Sequence of chain 3.B:
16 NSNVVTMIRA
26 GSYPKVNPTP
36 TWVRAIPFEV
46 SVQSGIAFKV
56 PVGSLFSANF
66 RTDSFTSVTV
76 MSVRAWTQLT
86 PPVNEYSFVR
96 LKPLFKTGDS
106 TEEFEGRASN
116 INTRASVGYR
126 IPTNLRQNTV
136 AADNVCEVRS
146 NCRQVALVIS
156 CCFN

Sequence of chain 2.B:
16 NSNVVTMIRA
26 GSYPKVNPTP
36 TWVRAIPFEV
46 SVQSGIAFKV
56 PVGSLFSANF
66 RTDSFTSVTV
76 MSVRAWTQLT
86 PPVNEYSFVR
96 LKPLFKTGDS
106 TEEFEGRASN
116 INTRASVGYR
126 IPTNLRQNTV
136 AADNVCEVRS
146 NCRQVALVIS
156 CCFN

A small-molecule ligand and the protein it binds are described below.
Small molecule (SMILES): CO[P](=O)(O)O[C@H]1[C@@H](O)[C@H](n2ccc(=O)[nH]c2=O)O[C@@H]1COP(=O)(O)O

Binding-site contacts:
Ligand atom P contacts residue ILE23 of chain 2.B at 4.2 Å.
Ligand atom C5' contacts residue ARG125 of chain 3.B at 4.3 Å.
Ligand atom O2 contacts residue ARG125 of chain 3.B at 4.1 Å.
Ligand atom C5' contacts residue MET76 of chain 3.B at 4.2 Å (hydrophobic).
Ligand atom C2' contacts residue ARG125 of chain 3.B at 3.8 Å.
Ligand atom O5' contacts residue ARG125 of chain 3.B at 3.2 Å (salt-bridge).
Ligand atom OP3 contacts residue ARG125 of chain 3.B at 2.7 Å.
Ligand atom P contacts residue ARG125 of chain 3.B at 3.9 Å.
Ligand atom OP2 contacts residue ILE23 of chain 2.B at 4.1 Å.
Ligand atom OP1 contacts residue ARG131 of chain 3.B at 3.4 Å (salt-bridge).
Ligand atom C5 contacts residue ARG125 of chain 3.B at 3.6 Å.
Ligand atom O4 contacts residue SER17 of chain 2.B at 3.2 Å.
Ligand atom C4 contacts residue ARG125 of chain 3.B at 3.6 Å.
Ligand atom OP3 contacts residue ILE23 of chain 2.B at 4.3 Å.
Ligand atom O4 contacts residue ARG125 of chain 3.B at 3.9 Å.
Ligand atom N3 contacts residue ASN16 of chain 2.B at 2.8 Å (h-bond).
Ligand atom OP2 contacts residue ARG131 of chain 3.B at 3.8 Å.
Ligand atom OP2 contacts residue SER77 of chain 3.B at 3.9 Å.
Ligand atom C1' contacts residue ARG125 of chain 3.B at 4.3 Å.
Ligand atom C4 contacts residue ASN16 of chain 2.B at 4.0 Å.
Ligand atom OP1 contacts residue ARG125 of chain 3.B at 3.0 Å (salt-bridge).
Ligand atom O3' contacts residue ARG125 of chain 3.B at 4.2 Å.
Ligand atom N3 contacts residue ARG125 of chain 3.B at 3.7 Å.
Ligand atom C4 contacts residue SER17 of chain 2.B at 4.1 Å.
Ligand atom OP1 contacts residue ILE23 of chain 2.B at 3.6 Å.
Ligand atom N3 contacts residue SER17 of chain 2.B at 4.3 Å.
Ligand atom C4' contacts residue ARG125 of chain 3.B at 4.4 Å.
Ligand atom O5' contacts residue ARG131 of chain 3.B at 2.9 Å (salt-bridge).
Ligand atom O4 contacts residue THR21 of chain 2.B at 4.1 Å.
Ligand atom OP3 contacts residue SER77 of chain 3.B at 4.3 Å.
Ligand atom O2 contacts residue ASN16 of chain 2.B at 2.6 Å (h-bond).
Ligand atom N1 contacts residue ARG125 of chain 3.B at 3.8 Å.
Ligand atom C5' contacts residue ARG131 of chain 3.B at 3.4 Å.
Ligand atom C2 contacts residue ARG125 of chain 3.B at 3.9 Å.
Ligand atom N1 contacts residue ASN16 of chain 2.B at 4.4 Å.
Ligand atom C6 contacts residue ARG125 of chain 3.B at 3.6 Å.
Ligand atom P contacts residue ARG131 of chain 3.B at 3.6 Å.
Ligand atom C3' contacts residue ARG125 of chain 3.B at 3.4 Å.
Ligand atom O4 contacts residue ASN16 of chain 2.B at 4.4 Å.
Ligand atom C2 contacts residue ASN16 of chain 2.B at 3.1 Å.